A small-molecule ligand and the protein it binds are described below.
Small molecule (SMILES): CC(=O)N[C@H]1[C@H](O[C@H]2[C@H](O)[C@@H](NC(C)=O)CO[C@@H]2CO)O[C@H](CO)[C@@H](O)[C@@H]1O

Sequence of chain 1.C:
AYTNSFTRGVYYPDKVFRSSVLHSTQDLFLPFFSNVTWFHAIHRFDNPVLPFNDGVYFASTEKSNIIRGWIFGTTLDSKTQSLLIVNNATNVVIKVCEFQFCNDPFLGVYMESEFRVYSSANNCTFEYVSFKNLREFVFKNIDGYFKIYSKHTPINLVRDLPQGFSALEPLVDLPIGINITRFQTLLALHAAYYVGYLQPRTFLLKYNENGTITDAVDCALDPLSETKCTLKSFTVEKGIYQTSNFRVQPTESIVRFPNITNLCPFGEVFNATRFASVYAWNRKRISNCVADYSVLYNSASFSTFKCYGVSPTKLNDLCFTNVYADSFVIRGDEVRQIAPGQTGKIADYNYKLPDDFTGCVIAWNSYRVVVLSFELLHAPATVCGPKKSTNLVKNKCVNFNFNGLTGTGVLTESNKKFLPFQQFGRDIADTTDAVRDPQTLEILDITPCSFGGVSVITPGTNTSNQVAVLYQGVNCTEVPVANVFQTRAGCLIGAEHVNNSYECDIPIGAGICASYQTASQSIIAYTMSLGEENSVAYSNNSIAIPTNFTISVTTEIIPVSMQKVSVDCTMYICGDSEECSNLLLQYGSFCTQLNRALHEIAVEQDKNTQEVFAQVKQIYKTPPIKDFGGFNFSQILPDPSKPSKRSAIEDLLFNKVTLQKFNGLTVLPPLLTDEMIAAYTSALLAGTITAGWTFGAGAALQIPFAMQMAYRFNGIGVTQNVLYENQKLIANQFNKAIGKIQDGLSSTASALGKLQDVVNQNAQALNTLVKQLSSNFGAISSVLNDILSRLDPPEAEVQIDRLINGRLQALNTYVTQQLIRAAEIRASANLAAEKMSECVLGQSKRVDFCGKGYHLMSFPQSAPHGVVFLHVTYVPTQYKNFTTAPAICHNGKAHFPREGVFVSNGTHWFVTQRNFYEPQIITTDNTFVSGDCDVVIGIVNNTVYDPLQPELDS

Binding-site contacts:
Ligand atom C8 contacts residue GLU593 of chain 1.C at 3.3 Å.
Ligand atom C1 contacts residue THR592 of chain 1.C at 3.9 Å.
Ligand atom C5 contacts residue ASN590 of chain 1.C at 3.6 Å.
Ligand atom C7 contacts residue ASN590 of chain 1.C at 4.1 Å.
Ligand atom O6 contacts residue THR592 of chain 1.C at 2.9 Å (h-bond).
Ligand atom C1 contacts residue ASN590 of chain 1.C at 1.5 Å.
Ligand atom O7 contacts residue GLU593 of chain 1.C at 3.0 Å (salt-bridge).
Ligand atom O5 contacts residue THR592 of chain 1.C at 3.1 Å (h-bond).
Ligand atom O5 contacts residue ASN590 of chain 1.C at 2.4 Å (h-bond).
Ligand atom C3 contacts residue ASN590 of chain 1.C at 3.9 Å.
Ligand atom C4 contacts residue ASN590 of chain 1.C at 4.3 Å.
Ligand atom C6 contacts residue THR592 of chain 1.C at 3.5 Å.
Ligand atom N2 contacts residue GLU593 of chain 1.C at 4.2 Å.
Ligand atom O4 contacts residue THR592 of chain 1.C at 4.4 Å.
Ligand atom C4 contacts residue THR592 of chain 1.C at 3.3 Å.
Ligand atom C5 contacts residue THR592 of chain 1.C at 3.5 Å.
Ligand atom C7 contacts residue GLU593 of chain 1.C at 3.2 Å.
Ligand atom C3 contacts residue THR592 of chain 1.C at 4.0 Å.
Ligand atom C2 contacts residue ASN590 of chain 1.C at 2.6 Å.
Ligand atom N2 contacts residue ASN590 of chain 1.C at 2.9 Å (h-bond).
Ligand atom C2 contacts residue THR592 of chain 1.C at 3.8 Å.
Ligand atom O3 contacts residue THR592 of chain 1.C at 4.4 Å.